Binding-site contacts:
Ligand atom O3 contacts residue GLU522 of chain 1.A at 4.1 Å.
Ligand atom C8 contacts residue GLU403 of chain 1.A at 3.8 Å.
Ligand atom C1 contacts residue GLU522 of chain 1.A at 4.2 Å.
Ligand atom O3 contacts residue GLN527 of chain 1.A at 4.3 Å.
Ligand atom O4 contacts residue GLY523 of chain 1.A at 4.2 Å.
Ligand atom C3 contacts residue GLU522 of chain 1.A at 3.6 Å.
Ligand atom C5 contacts residue GLU522 of chain 1.A at 4.3 Å.
Ligand atom C1 contacts residue GLN527 of chain 1.A at 3.5 Å.
Ligand atom N2 contacts residue GLN527 of chain 1.A at 2.9 Å (h-bond).
Ligand atom C7 contacts residue PRO524 of chain 1.A at 4.1 Å (hydrophobic).
Ligand atom C2 contacts residue ASN416 of chain 1.A at 2.4 Å.
Ligand atom C3 contacts residue PRO524 of chain 1.A at 3.8 Å (hydrophobic).
Ligand atom O5 contacts residue GLY523 of chain 1.A at 4.0 Å.
Ligand atom O5 contacts residue ASN416 of chain 1.A at 2.4 Å (h-bond).
Ligand atom C6 contacts residue GLU522 of chain 1.A at 4.1 Å.
Ligand atom O7 contacts residue PRO524 of chain 1.A at 3.5 Å.
Ligand atom O7 contacts residue ASN416 of chain 1.A at 3.6 Å (h-bond).
Ligand atom C2 contacts residue GLU522 of chain 1.A at 4.4 Å.
Ligand atom O4 contacts residue PRO524 of chain 1.A at 3.4 Å.
Ligand atom C3 contacts residue ASN416 of chain 1.A at 3.8 Å.
Ligand atom C1 contacts residue ASN416 of chain 1.A at 1.4 Å.
Ligand atom C1 contacts residue PRO524 of chain 1.A at 4.4 Å (hydrophobic).
Ligand atom C4 contacts residue GLU522 of chain 1.A at 3.7 Å.
Ligand atom C4 contacts residue PRO524 of chain 1.A at 4.1 Å (hydrophobic).
Ligand atom O3 contacts residue GLU522 of chain 1.A at 4.2 Å.
Ligand atom O3 contacts residue PRO524 of chain 1.A at 4.3 Å.
Ligand atom C7 contacts residue GLN527 of chain 1.A at 3.9 Å.
Ligand atom C3 contacts residue GLU522 of chain 1.A at 4.3 Å.
Ligand atom C2 contacts residue GLU522 of chain 1.A at 4.3 Å.
Ligand atom O4 contacts residue GLU522 of chain 1.A at 3.9 Å.
Ligand atom C3 contacts residue GLN527 of chain 1.A at 3.4 Å.
Ligand atom C8 contacts residue GLN527 of chain 1.A at 4.1 Å.
Ligand atom O7 contacts residue GLY523 of chain 1.A at 4.0 Å.
Ligand atom C5 contacts residue ASN416 of chain 1.A at 3.6 Å.
Ligand atom O5 contacts residue GLU522 of chain 1.A at 4.3 Å.
Ligand atom C7 contacts residue ASN416 of chain 1.A at 3.4 Å.
Ligand atom C4 contacts residue ASN416 of chain 1.A at 4.2 Å.
Ligand atom N2 contacts residue ASN416 of chain 1.A at 2.8 Å (h-bond).
Ligand atom C2 contacts residue GLN527 of chain 1.A at 3.4 Å.
Ligand atom C2 contacts residue GLY523 of chain 1.A at 4.4 Å.

The protein below binds the small molecule below.
Small molecule (SMILES): CC(=O)N[C@H]1[C@H](O[C@H]2[C@H](O)[C@@H](NC(C)=O)CO[C@@H]2CO[C@@H]2O[C@@H](C)[C@@H](O)[C@@H](O)[C@@H]2O)O[C@H](CO)[C@@H](O[C@@H]2O[C@H](CO)[C@@H](O)[C@H](O)[C@@H]2O)[C@@H]1O

Sequence of chain 1.A:
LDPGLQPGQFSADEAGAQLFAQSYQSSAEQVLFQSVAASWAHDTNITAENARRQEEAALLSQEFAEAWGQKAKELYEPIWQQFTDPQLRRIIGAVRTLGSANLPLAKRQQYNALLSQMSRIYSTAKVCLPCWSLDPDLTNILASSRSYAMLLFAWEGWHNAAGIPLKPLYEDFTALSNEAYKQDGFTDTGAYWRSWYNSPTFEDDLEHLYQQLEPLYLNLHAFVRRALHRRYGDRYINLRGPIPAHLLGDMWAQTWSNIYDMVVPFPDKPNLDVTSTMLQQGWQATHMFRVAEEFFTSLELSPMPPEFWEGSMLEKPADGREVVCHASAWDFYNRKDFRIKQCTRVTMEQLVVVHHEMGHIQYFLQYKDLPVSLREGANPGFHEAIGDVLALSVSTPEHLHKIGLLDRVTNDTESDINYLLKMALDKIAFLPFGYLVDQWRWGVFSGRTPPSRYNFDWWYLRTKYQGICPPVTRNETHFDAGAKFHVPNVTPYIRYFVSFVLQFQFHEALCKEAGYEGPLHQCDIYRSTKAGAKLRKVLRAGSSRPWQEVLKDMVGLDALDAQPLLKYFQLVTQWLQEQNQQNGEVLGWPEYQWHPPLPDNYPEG